Binding-site contacts:
Ligand atom O6 contacts residue ILE1129 of chain 1.C at 4.2 Å.
Ligand atom N2 contacts residue ASN1131 of chain 1.C at 2.9 Å (h-bond).
Ligand atom C5 contacts residue ASN1131 of chain 1.C at 3.7 Å.
Ligand atom C3 contacts residue ASN1131 of chain 1.C at 3.8 Å.
Ligand atom C8 contacts residue ASN1131 of chain 1.C at 4.4 Å.
Ligand atom C1 contacts residue ASN1131 of chain 1.C at 1.4 Å.
Ligand atom C7 contacts residue ASN1131 of chain 1.C at 3.3 Å.
Ligand atom O6 contacts residue ASN1131 of chain 1.C at 4.5 Å.
Ligand atom C2 contacts residue ASN1131 of chain 1.C at 2.5 Å.
Ligand atom O5 contacts residue ASN1131 of chain 1.C at 2.4 Å (h-bond).
Ligand atom O7 contacts residue ASN1131 of chain 1.C at 3.4 Å (h-bond).
Ligand atom O7 contacts residue CYS1079 of chain 1.C at 4.1 Å.
Ligand atom C4 contacts residue ASN1131 of chain 1.C at 4.2 Å.

This protein binds this small molecule.
Small molecule (SMILES): CC(=O)N[C@@H]1[C@@H](O)[C@H](O)[C@@H](CO)O[C@H]1O

Sequence of chain 1.C:
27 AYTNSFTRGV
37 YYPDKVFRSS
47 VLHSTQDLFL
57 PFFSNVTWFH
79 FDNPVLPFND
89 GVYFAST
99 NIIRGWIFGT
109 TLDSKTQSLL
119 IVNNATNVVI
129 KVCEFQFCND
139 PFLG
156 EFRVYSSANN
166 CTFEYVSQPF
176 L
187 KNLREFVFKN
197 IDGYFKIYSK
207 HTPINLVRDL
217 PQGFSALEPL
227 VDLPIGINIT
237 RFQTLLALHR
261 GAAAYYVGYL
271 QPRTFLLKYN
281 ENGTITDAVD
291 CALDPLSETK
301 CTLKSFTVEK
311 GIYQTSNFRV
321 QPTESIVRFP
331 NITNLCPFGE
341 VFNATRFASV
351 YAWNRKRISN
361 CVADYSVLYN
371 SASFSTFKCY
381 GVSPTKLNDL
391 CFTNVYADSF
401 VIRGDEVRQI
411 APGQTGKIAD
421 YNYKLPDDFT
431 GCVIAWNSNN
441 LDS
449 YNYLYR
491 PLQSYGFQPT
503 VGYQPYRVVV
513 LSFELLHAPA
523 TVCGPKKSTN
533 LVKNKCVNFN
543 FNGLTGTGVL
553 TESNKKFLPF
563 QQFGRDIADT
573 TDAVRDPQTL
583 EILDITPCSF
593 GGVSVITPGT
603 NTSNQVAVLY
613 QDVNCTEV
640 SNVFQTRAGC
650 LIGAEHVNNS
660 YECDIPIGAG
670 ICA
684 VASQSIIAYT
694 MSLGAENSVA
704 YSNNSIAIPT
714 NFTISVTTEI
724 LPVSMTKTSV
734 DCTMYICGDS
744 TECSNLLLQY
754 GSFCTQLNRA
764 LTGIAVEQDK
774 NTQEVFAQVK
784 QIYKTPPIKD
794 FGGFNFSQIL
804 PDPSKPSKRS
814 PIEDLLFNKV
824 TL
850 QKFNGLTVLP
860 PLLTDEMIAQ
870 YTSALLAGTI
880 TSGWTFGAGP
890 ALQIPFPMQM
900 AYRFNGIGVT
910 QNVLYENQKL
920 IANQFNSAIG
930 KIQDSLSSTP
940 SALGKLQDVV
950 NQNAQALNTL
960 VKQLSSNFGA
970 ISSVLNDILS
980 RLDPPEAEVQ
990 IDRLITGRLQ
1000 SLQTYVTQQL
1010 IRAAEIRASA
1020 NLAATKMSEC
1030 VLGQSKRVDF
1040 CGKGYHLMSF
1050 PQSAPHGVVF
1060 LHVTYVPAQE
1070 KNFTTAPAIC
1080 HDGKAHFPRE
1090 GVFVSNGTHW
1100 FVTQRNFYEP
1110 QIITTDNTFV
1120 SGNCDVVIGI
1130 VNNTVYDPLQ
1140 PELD